Sequence of chain 1.B:
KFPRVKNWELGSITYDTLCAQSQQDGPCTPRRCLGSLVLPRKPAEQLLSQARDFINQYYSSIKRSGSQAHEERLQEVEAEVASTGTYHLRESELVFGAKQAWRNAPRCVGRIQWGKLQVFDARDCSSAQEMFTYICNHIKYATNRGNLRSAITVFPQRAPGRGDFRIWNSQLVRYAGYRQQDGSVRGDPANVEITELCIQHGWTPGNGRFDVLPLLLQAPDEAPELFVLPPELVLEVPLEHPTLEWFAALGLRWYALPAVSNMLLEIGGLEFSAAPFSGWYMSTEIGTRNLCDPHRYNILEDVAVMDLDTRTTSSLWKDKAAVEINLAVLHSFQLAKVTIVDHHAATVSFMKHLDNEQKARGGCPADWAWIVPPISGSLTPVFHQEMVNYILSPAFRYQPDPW

Binding-site contacts:
Ligand atom C11 contacts residue HEM1 of chain 1.J at 3.2 Å.
Ligand atom C25 contacts residue VAL67 of chain 1.B at 3.9 Å (hydrophobic).
Ligand atom N12 contacts residue HEM1 of chain 1.J at 2.9 Å (h-bond).
Ligand atom C25 contacts residue LEU68 of chain 1.B at 4.0 Å (hydrophobic).
Ligand atom N29 contacts residue LEU68 of chain 1.B at 3.8 Å.
Ligand atom C08 contacts residue VAL299 of chain 1.B at 3.6 Å (hydrophobic).
Ligand atom C14 contacts residue HEM1 of chain 1.J at 3.3 Å.
Ligand atom N02 contacts residue PRO297 of chain 1.B at 3.7 Å.
Ligand atom C04 contacts residue HEM1 of chain 1.J at 3.2 Å.
Ligand atom C23 contacts residue GOL1 of chain 1.O at 3.9 Å.
Ligand atom C03 contacts residue HEM1 of chain 1.J at 3.0 Å.
Ligand atom N02 contacts residue HEM1 of chain 1.J at 3.7 Å.
Ligand atom C10 contacts residue HEM1 of chain 1.J at 3.9 Å.
Ligand atom C26 contacts residue TYR438 of chain 1.B at 3.5 Å (hydrophobic).
Ligand atom C13 contacts residue HEM1 of chain 1.J at 3.3 Å.
Ligand atom C06 contacts residue HEM1 of chain 1.J at 3.4 Å.
Ligand atom C25 contacts residue TYR438 of chain 1.B at 3.8 Å (hydrophobic).
Ligand atom C14 contacts residue TRP410 of chain 1.B at 3.5 Å (hydrophobic).
Ligand atom C02 contacts residue HEM1 of chain 1.J at 3.8 Å.
Ligand atom C06 contacts residue PHE316 of chain 1.B at 3.8 Å (hydrophobic).
Ligand atom N02 contacts residue GLU324 of chain 1.B at 2.8 Å (salt-bridge).
Ligand atom C06 contacts residue VAL299 of chain 1.B at 3.5 Å (hydrophobic).
Ligand atom C02 contacts residue GLU324 of chain 1.B at 3.5 Å.
Ligand atom C21 contacts residue HEM1 of chain 1.J at 4.0 Å.
Ligand atom C28 contacts residue TRP37 of chain 1.A at 3.6 Å (hydrophobic).
Ligand atom N02 contacts residue TRP319 of chain 1.B at 2.8 Å (h-bond).
Ligand atom C09 contacts residue GLU324 of chain 1.B at 3.5 Å.
Ligand atom C08 contacts residue HEM1 of chain 1.J at 3.7 Å.
Ligand atom C22 contacts residue GOL1 of chain 1.O at 3.5 Å.
Ligand atom C07 contacts residue VAL299 of chain 1.B at 3.3 Å (hydrophobic).
Ligand atom N29 contacts residue TRP37 of chain 1.A at 3.2 Å.
Ligand atom C26 contacts residue HEM1 of chain 1.J at 3.7 Å.
Ligand atom C27 contacts residue TRP37 of chain 1.A at 3.9 Å (hydrophobic).
Ligand atom C05 contacts residue HEM1 of chain 1.J at 3.7 Å.
Ligand atom N01 contacts residue GLU324 of chain 1.B at 2.7 Å (salt-bridge).
Ligand atom N02 contacts residue TYR320 of chain 1.B at 3.8 Å.
Ligand atom C07 contacts residue HEM1 of chain 1.J at 3.5 Å.
Ligand atom C09 contacts residue HEM1 of chain 1.J at 3.5 Å.
Ligand atom C10 contacts residue GLU324 of chain 1.B at 3.5 Å.
Ligand atom C21 contacts residue GOL1 of chain 1.O at 4.0 Å.

A small-molecule ligand and the protein it binds are described below.
Small molecule (SMILES): Cc1cc(CCNCc2ccc3ccc(N)nc3c2)ccc1C#N

Sequence of chain 1.A:
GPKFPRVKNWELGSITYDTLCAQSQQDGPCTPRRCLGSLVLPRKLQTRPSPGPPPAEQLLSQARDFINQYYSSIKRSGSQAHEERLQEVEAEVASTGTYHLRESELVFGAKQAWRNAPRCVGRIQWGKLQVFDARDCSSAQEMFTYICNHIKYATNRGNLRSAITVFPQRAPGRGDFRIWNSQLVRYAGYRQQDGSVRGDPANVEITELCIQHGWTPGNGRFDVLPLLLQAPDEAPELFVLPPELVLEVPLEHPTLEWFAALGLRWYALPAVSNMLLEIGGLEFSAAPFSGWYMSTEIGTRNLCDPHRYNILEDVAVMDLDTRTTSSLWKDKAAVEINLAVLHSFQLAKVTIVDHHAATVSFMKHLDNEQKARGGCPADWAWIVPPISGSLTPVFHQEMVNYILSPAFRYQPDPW